This protein binds this small molecule.
Small molecule (SMILES): CC(=O)N[C@H]1[C@H](O[C@H]2[C@H](O)[C@@H](NC(C)=O)CO[C@@H]2CO)O[C@H](CO)[C@@H](O)[C@@H]1O

Sequence of chain 1.A:
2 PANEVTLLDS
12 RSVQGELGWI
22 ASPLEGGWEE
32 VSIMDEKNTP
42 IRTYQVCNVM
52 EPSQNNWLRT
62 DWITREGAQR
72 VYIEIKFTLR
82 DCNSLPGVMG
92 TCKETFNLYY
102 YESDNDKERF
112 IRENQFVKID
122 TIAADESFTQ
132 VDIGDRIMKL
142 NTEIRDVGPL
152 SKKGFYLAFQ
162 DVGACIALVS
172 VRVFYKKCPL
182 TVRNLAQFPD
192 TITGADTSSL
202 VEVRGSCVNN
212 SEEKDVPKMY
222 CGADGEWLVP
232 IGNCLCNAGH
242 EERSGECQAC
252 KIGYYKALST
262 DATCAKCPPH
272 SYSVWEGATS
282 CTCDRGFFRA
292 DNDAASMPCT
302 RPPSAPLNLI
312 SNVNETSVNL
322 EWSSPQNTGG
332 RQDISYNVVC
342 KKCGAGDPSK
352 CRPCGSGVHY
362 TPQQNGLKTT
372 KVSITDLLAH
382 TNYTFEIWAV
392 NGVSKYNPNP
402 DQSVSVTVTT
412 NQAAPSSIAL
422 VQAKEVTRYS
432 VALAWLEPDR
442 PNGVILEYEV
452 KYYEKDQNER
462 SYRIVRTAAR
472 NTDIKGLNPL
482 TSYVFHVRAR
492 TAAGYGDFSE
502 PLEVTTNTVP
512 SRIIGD

Binding-site contacts:
Ligand atom C8 contacts residue HIS381 of chain 1.A at 1.4 Å.
Ligand atom O6 contacts residue GLY345 of chain 1.A at 3.9 Å.
Ligand atom O5 contacts residue GLY345 of chain 1.A at 4.3 Å.
Ligand atom N2 contacts residue HIS381 of chain 1.A at 3.6 Å (h-bond).
Ligand atom C8 contacts residue THR382 of chain 1.A at 3.6 Å.
Ligand atom C6 contacts residue ALA346 of chain 1.A at 4.2 Å (hydrophobic).
Ligand atom O7 contacts residue ASN383 of chain 1.A at 3.6 Å (h-bond).
Ligand atom O7 contacts residue HIS381 of chain 1.A at 3.5 Å (h-bond).
Ligand atom C6 contacts residue GLY345 of chain 1.A at 3.8 Å.
Ligand atom O5 contacts residue THR410 of chain 1.A at 4.4 Å.
Ligand atom O6 contacts residue ASN383 of chain 1.A at 4.4 Å.
Ligand atom C5 contacts residue ASN383 of chain 1.A at 3.4 Å.
Ligand atom C7 contacts residue THR382 of chain 1.A at 4.0 Å.
Ligand atom O7 contacts residue THR382 of chain 1.A at 4.2 Å.
Ligand atom C6 contacts residue ASN383 of chain 1.A at 4.2 Å.
Ligand atom N2 contacts residue ASN383 of chain 1.A at 2.9 Å (h-bond).
Ligand atom C2 contacts residue ASN383 of chain 1.A at 2.2 Å.
Ligand atom C4 contacts residue ASN383 of chain 1.A at 3.8 Å.
Ligand atom C3 contacts residue ASN383 of chain 1.A at 3.5 Å.
Ligand atom C7 contacts residue ASN383 of chain 1.A at 3.5 Å.
Ligand atom C1 contacts residue ASN383 of chain 1.A at 1.3 Å.
Ligand atom C1 contacts residue THR410 of chain 1.A at 4.1 Å.
Ligand atom C7 contacts residue HIS381 of chain 1.A at 2.8 Å.
Ligand atom O5 contacts residue ASN383 of chain 1.A at 2.2 Å (h-bond).